Sequence of chain 1.D:
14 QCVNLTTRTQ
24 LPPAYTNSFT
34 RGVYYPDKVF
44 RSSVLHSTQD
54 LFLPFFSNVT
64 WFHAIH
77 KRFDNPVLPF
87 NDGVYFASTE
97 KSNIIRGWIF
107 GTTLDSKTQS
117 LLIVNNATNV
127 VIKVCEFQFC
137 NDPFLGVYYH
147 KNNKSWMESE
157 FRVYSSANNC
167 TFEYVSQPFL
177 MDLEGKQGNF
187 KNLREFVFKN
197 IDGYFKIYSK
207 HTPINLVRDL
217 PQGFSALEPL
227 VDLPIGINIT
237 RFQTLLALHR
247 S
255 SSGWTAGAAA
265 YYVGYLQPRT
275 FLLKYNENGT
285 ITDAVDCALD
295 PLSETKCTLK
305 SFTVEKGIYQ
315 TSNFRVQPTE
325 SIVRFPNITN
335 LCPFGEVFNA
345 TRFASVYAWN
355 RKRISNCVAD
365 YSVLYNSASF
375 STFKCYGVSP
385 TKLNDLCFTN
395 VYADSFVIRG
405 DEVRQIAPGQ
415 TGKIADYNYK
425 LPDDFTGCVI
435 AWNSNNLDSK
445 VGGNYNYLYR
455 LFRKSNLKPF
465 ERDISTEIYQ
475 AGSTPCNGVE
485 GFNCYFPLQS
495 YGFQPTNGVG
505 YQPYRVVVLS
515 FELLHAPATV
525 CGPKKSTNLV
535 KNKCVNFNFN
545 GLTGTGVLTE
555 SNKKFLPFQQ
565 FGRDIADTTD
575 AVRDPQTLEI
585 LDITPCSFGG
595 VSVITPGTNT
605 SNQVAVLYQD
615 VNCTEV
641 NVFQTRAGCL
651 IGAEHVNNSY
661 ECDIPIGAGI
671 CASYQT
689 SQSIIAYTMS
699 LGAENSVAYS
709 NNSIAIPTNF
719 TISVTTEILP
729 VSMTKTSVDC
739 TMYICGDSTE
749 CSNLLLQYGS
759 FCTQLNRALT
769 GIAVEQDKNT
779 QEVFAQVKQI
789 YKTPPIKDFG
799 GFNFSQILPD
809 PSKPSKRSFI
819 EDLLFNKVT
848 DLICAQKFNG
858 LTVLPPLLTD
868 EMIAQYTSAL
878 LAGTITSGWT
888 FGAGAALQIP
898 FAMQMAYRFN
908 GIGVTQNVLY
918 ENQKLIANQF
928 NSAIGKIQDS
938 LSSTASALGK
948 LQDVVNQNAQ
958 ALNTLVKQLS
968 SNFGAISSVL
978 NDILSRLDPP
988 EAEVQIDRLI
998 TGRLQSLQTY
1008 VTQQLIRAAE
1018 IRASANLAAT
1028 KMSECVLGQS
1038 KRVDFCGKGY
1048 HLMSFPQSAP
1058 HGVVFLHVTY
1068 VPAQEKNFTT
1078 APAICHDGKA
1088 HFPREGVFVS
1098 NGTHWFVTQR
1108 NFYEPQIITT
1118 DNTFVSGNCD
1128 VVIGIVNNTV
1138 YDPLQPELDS

Binding-site contacts:
Ligand atom O7 contacts residue ASN165 of chain 1.D at 3.0 Å (h-bond).
Ligand atom C1 contacts residue GLU132 of chain 1.D at 3.8 Å.
Ligand atom N2 contacts residue GLU132 of chain 1.D at 4.0 Å.
Ligand atom O5 contacts residue ASN165 of chain 1.D at 2.4 Å (h-bond).
Ligand atom C6 contacts residue GLN115 of chain 1.D at 2.2 Å.
Ligand atom O6 contacts residue ARG466 of chain 1.B at 3.2 Å (salt-bridge).
Ligand atom O6 contacts residue GLN115 of chain 1.D at 1.1 Å (h-bond).
Ligand atom C2 contacts residue ASN165 of chain 1.D at 2.4 Å.
Ligand atom C1 contacts residue GLN115 of chain 1.D at 4.2 Å.
Ligand atom C2 contacts residue GLU132 of chain 1.D at 3.6 Å.
Ligand atom C6 contacts residue ARG466 of chain 1.B at 3.2 Å.
Ligand atom C5 contacts residue ASN165 of chain 1.D at 3.6 Å.
Ligand atom C7 contacts residue ASN165 of chain 1.D at 3.1 Å.
Ligand atom O4 contacts residue ILE468 of chain 1.B at 4.3 Å.
Ligand atom C1 contacts residue ASN165 of chain 1.D at 1.4 Å.
Ligand atom C3 contacts residue ASN165 of chain 1.D at 3.7 Å.
Ligand atom C7 contacts residue GLU132 of chain 1.D at 3.5 Å.
Ligand atom N2 contacts residue ASN165 of chain 1.D at 2.8 Å (h-bond).
Ligand atom O7 contacts residue GLU132 of chain 1.D at 2.4 Å (salt-bridge).
Ligand atom C5 contacts residue GLN115 of chain 1.D at 3.0 Å.
Ligand atom O4 contacts residue GLN115 of chain 1.D at 4.4 Å.
Ligand atom O5 contacts residue GLU132 of chain 1.D at 4.3 Å.
Ligand atom C4 contacts residue ASN165 of chain 1.D at 4.2 Å.
Ligand atom C8 contacts residue ASN165 of chain 1.D at 4.2 Å.
Ligand atom O5 contacts residue GLN115 of chain 1.D at 2.8 Å (h-bond).
Ligand atom C4 contacts residue GLN115 of chain 1.D at 3.7 Å.

Sequence of chain 1.B:
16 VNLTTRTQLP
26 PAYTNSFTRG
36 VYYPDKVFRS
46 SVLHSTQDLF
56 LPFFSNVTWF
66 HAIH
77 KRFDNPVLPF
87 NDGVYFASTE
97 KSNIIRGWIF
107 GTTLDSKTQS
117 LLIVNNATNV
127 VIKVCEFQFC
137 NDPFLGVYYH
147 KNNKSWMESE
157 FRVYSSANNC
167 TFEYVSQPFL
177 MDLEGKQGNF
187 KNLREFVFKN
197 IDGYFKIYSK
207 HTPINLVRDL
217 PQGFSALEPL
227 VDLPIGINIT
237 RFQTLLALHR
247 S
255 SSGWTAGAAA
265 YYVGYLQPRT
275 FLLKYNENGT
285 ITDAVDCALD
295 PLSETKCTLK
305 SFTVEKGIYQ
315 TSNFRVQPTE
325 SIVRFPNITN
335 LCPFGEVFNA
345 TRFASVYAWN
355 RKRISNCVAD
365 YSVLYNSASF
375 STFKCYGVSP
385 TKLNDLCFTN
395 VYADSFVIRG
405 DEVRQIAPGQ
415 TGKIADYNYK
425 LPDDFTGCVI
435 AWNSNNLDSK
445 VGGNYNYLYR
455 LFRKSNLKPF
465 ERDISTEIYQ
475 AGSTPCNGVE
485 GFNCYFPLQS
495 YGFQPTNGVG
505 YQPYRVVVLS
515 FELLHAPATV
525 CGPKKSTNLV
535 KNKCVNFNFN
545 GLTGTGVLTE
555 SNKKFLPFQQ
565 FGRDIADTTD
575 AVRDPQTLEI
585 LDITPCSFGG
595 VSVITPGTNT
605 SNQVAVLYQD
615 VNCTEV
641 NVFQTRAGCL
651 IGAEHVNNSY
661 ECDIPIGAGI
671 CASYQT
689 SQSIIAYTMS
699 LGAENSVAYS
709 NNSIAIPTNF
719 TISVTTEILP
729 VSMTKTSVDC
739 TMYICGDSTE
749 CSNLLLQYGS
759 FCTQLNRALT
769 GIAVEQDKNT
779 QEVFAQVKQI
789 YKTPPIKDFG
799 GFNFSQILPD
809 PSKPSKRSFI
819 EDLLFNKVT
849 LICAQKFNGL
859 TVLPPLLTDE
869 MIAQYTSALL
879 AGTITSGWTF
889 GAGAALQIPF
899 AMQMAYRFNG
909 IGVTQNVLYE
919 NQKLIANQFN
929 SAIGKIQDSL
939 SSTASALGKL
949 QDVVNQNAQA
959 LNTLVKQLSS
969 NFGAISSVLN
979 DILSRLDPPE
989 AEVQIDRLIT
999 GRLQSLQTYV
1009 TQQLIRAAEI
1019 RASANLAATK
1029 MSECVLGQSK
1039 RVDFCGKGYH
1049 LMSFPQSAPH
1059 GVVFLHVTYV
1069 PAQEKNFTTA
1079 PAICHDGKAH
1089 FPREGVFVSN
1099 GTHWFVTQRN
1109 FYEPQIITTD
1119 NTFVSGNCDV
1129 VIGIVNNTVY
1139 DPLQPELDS

The small molecule below binds the protein below.
Small molecule (SMILES): CC(=O)N[C@@H]1[C@@H](O)[C@H](O)[C@@H](CO)O[C@H]1O